Binding-site contacts:
Ligand atom C1 contacts residue GLU34 of chain 1.G at 3.4 Å.
Ligand atom C7 contacts residue GLU34 of chain 1.G at 4.0 Å.
Ligand atom C8 contacts residue TRP112 of chain 1.G at 3.9 Å (hydrophobic).
Ligand atom O7 contacts residue ASP213 of chain 1.G at 3.5 Å (salt-bridge).
Ligand atom C2 contacts residue GLU34 of chain 1.G at 3.5 Å.
Ligand atom O5 contacts residue TYR220 of chain 1.G at 3.7 Å.
Ligand atom C8 contacts residue MET211 of chain 1.G at 3.5 Å (hydrophobic).
Ligand atom C4 contacts residue ASN222 of chain 1.G at 4.2 Å.
Ligand atom N2 contacts residue ASN222 of chain 1.G at 2.8 Å (h-bond).
Ligand atom C5 contacts residue TRP24 of chain 1.G at 3.7 Å (hydrophobic).
Ligand atom O7 contacts residue ASN222 of chain 1.G at 3.4 Å (h-bond).
Ligand atom C1 contacts residue TRP24 of chain 1.G at 4.2 Å (hydrophobic).
Ligand atom C5 contacts residue ASN222 of chain 1.G at 3.7 Å.
Ligand atom C7 contacts residue ASN222 of chain 1.G at 3.2 Å.
Ligand atom O4 contacts residue GLU34 of chain 1.G at 3.9 Å.
Ligand atom O5 contacts residue ASN222 of chain 1.G at 2.4 Å (h-bond).
Ligand atom C3 contacts residue GLU34 of chain 1.G at 3.8 Å.
Ligand atom O6 contacts residue GLU34 of chain 1.G at 2.6 Å (salt-bridge).
Ligand atom C1 contacts residue TYR220 of chain 1.G at 3.8 Å (hydrophobic).
Ligand atom O6 contacts residue GLU25 of chain 1.G at 4.2 Å.
Ligand atom C8 contacts residue GLU34 of chain 1.G at 3.8 Å.
Ligand atom C2 contacts residue TYR220 of chain 1.G at 4.1 Å (hydrophobic).
Ligand atom O6 contacts residue TRP24 of chain 1.G at 4.0 Å.
Ligand atom C7 contacts residue ASP213 of chain 1.G at 4.2 Å.
Ligand atom C4 contacts residue TRP24 of chain 1.G at 4.0 Å (hydrophobic).
Ligand atom O7 contacts residue TYR220 of chain 1.G at 3.7 Å.
Ligand atom C6 contacts residue GLU34 of chain 1.G at 3.0 Å.
Ligand atom O4 contacts residue TRP24 of chain 1.G at 4.0 Å.
Ligand atom C6 contacts residue HIS105 of chain 1.G at 3.3 Å.
Ligand atom C2 contacts residue ASN222 of chain 1.G at 2.4 Å.
Ligand atom O6 contacts residue TRP24 of chain 1.G at 2.9 Å.
Ligand atom O5 contacts residue TRP24 of chain 1.G at 4.0 Å.
Ligand atom O5 contacts residue HIS105 of chain 1.G at 3.4 Å.
Ligand atom C5 contacts residue HIS105 of chain 1.G at 3.9 Å.
Ligand atom C5 contacts residue GLU34 of chain 1.G at 4.2 Å.
Ligand atom C6 contacts residue TRP24 of chain 1.G at 3.9 Å (hydrophobic).
Ligand atom O6 contacts residue HIS105 of chain 1.G at 3.7 Å.
Ligand atom N2 contacts residue GLU34 of chain 1.G at 3.0 Å (salt-bridge).
Ligand atom C3 contacts residue ASN222 of chain 1.G at 3.7 Å.
Ligand atom C1 contacts residue ASN222 of chain 1.G at 1.4 Å.

Sequence of chain 1.G:
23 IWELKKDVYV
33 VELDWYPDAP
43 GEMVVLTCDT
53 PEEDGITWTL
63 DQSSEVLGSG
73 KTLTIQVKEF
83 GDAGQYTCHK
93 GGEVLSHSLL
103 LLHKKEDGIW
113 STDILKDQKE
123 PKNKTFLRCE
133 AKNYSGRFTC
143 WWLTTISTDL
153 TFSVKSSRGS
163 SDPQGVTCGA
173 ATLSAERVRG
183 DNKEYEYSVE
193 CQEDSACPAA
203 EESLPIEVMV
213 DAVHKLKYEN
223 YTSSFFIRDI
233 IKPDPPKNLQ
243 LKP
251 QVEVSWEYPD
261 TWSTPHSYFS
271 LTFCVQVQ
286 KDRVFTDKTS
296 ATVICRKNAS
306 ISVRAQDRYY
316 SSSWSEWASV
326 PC

A small-molecule ligand and the protein it binds are described below.
Small molecule (SMILES): CC(=O)N[C@H]1[C@H](O[C@H]2[C@H](O)[C@@H](NC(C)=O)CO[C@@H]2CO)O[C@H](CO)[C@@H](O[C@@H]2O[C@H](CO[C@H]3O[C@H](CO)[C@@H](O)[C@H](O)[C@@H]3O)[C@@H](O)[C@H](O[C@H]3O[C@H](CO)[C@@H](O)[C@H](O)[C@@H]3O)[C@@H]2O)[C@@H]1O